Binding-site contacts:
Ligand atom C25 contacts residue ALA120 of chain 1.C at 3.5 Å (hydrophobic).
Ligand atom C5 contacts residue GLU5 of chain 1.C at 3.3 Å.
Ligand atom CL7 contacts residue GLU5 of chain 1.C at 3.5 Å.
Ligand atom O17 contacts residue VAL53 of chain 1.C at 3.5 Å (h-bond).
Ligand atom C22 contacts residue TRP55 of chain 1.C at 3.3 Å (hydrophobic).
Ligand atom C28 contacts residue HIS54 of chain 1.C at 3.0 Å.
Ligand atom C19 contacts residue SER3 of chain 1.C at 3.1 Å.
Ligand atom N24 contacts residue CYS122 of chain 1.C at 3.2 Å (h-bond).
Ligand atom C28 contacts residue VAL53 of chain 1.C at 3.2 Å (hydrophobic).
Ligand atom O17 contacts residue GLY52 of chain 1.C at 2.9 Å.
Ligand atom CL8 contacts residue ASP26 of chain 1.C at 3.3 Å.
Ligand atom C27 contacts residue CYS122 of chain 1.C at 1.8 Å (hydrophobic).
Ligand atom N16 contacts residue TRP55 of chain 1.C at 3.3 Å (h-bond).
Ligand atom O26 contacts residue TRP55 of chain 1.C at 3.2 Å (h-bond).
Ligand atom O31 contacts residue SER119 of chain 1.C at 3.4 Å (h-bond).
Ligand atom C30 contacts residue MET201 of chain 1.C at 3.5 Å (hydrophobic).
Ligand atom C23 contacts residue TRP55 of chain 1.C at 3.5 Å (hydrophobic).
Ligand atom C14 contacts residue GLY51 of chain 1.C at 3.5 Å.
Ligand atom C5 contacts residue ARG48 of chain 1.C at 3.3 Å.
Ligand atom CL8 contacts residue ALA46 of chain 1.C at 3.2 Å.
Ligand atom N24 contacts residue VAL53 of chain 1.C at 2.6 Å (h-bond).
Ligand atom CL8 contacts residue ASN44 of chain 1.C at 3.0 Å.
Ligand atom O17 contacts residue ASN44 of chain 1.C at 3.0 Å (h-bond).
Ligand atom CL7 contacts residue ARG48 of chain 1.C at 3.3 Å.
Ligand atom N16 contacts residue SER3 of chain 1.C at 3.1 Å (h-bond).
Ligand atom O31 contacts residue PHE73 of chain 1.C at 3.3 Å.
Ligand atom O12 contacts residue GLU5 of chain 1.C at 3.0 Å (salt-bridge).
Ligand atom C25 contacts residue CYS122 of chain 1.C at 2.8 Å (hydrophobic).
Ligand atom O32 contacts residue TYR84 of chain 1.C at 2.6 Å (h-bond).
Ligand atom C22 contacts residue VAL53 of chain 1.C at 3.4 Å (hydrophobic).
Ligand atom C28 contacts residue CYS122 of chain 1.C at 2.8 Å (hydrophobic).
Ligand atom O26 contacts residue SER3 of chain 1.C at 3.2 Å (h-bond).
Ligand atom O12 contacts residue SER4 of chain 1.C at 3.1 Å.
Ligand atom C6 contacts residue ARG48 of chain 1.C at 3.3 Å.
Ligand atom N13 contacts residue GLY51 of chain 1.C at 2.8 Å (h-bond).
Ligand atom O31 contacts residue GLN115 of chain 1.C at 3.0 Å (h-bond).
Ligand atom CL7 contacts residue THR24 of chain 1.C at 3.0 Å.
Ligand atom C34 contacts residue GLN6 of chain 1.C at 3.3 Å.
Ligand atom O17 contacts residue GLY51 of chain 1.C at 2.9 Å (h-bond).
Ligand atom C23 contacts residue VAL53 of chain 1.C at 3.5 Å (hydrophobic).

Sequence of chain 1.C:
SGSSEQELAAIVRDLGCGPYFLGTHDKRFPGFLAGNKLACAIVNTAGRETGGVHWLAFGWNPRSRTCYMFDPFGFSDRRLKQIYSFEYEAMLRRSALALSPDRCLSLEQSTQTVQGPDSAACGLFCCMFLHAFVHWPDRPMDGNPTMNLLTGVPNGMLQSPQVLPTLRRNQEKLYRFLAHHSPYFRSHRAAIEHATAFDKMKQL

The small molecule below binds the protein below.
Small molecule (SMILES): CCN[C@H](C(=O)N[C@H](C(=O)NCC(=O)NCCCS(C)(=O)=O)C(C)(C)C)c1cc(Cl)cc(Cl)c1